A protein and the small-molecule ligand that binds it are described below.
Small molecule (SMILES): CC(=O)N[C@H]1[C@H]([C@H](O)[C@H](O)CO)O[C@@](O[C@H](CO)[C@@H](O)[C@@H]2O[C@@H](C(=O)O)C[C@H](O)[C@H]2NC(C)=O)(C(=O)O)C[C@@H]1O

Binding-site contacts:
Ligand atom O1A contacts residue THR276 of chain 42.C at 2.3 Å (h-bond).
Ligand atom C9 contacts residue GLN278 of chain 42.C at 3.1 Å.
Ligand atom O9 contacts residue GLN278 of chain 42.C at 3.9 Å.
Ligand atom C10 contacts residue ASN272 of chain 42.C at 3.9 Å.
Ligand atom C10 contacts residue PHE75 of chain 42.D at 4.1 Å (hydrophobic).
Ligand atom O1A contacts residue ASN272 of chain 42.C at 3.6 Å (h-bond).
Ligand atom C11 contacts residue THR276 of chain 42.C at 3.3 Å.
Ligand atom O9 contacts residue LYS68 of chain 42.C at 2.9 Å (salt-bridge).
Ligand atom C11 contacts residue PHE65 of chain 42.C at 3.4 Å (hydrophobic).
Ligand atom O10 contacts residue PHE75 of chain 42.D at 3.8 Å.
Ligand atom O8 contacts residue THR276 of chain 42.C at 3.6 Å.
Ligand atom C11 contacts residue PHE270 of chain 42.C at 3.8 Å (hydrophobic).
Ligand atom C6 contacts residue LYS68 of chain 42.C at 4.2 Å.
Ligand atom O1B contacts residue LYS68 of chain 42.C at 3.9 Å.
Ligand atom O1A contacts residue LYS68 of chain 42.C at 2.8 Å.
Ligand atom C9 contacts residue LYS68 of chain 42.C at 3.8 Å.
Ligand atom O1B contacts residue SER274 of chain 42.C at 2.9 Å (h-bond).
Ligand atom C11 contacts residue PHE75 of chain 42.D at 3.3 Å (hydrophobic).
Ligand atom C1 contacts residue ASN272 of chain 42.C at 4.1 Å.
Ligand atom C10 contacts residue GLN278 of chain 42.C at 4.0 Å.
Ligand atom C9 contacts residue LEU67 of chain 42.C at 4.1 Å (hydrophobic).
Ligand atom C7 contacts residue GLN278 of chain 42.C at 3.8 Å.
Ligand atom C1 contacts residue THR276 of chain 42.C at 3.2 Å.
Ligand atom C8 contacts residue GLN278 of chain 42.C at 3.6 Å.
Ligand atom C11 contacts residue GLN278 of chain 42.C at 3.5 Å.
Ligand atom N5 contacts residue ASN272 of chain 42.C at 3.2 Å (h-bond).
Ligand atom O9 contacts residue LEU67 of chain 42.C at 3.4 Å.
Ligand atom C11 contacts residue ASN272 of chain 42.C at 3.6 Å.
Ligand atom N5 contacts residue GLN278 of chain 42.C at 3.7 Å.
Ligand atom O8 contacts residue ASN272 of chain 42.C at 3.4 Å (h-bond).
Ligand atom C11 contacts residue SER274 of chain 42.C at 4.1 Å.
Ligand atom C1 contacts residue LYS68 of chain 42.C at 3.6 Å.
Ligand atom O8 contacts residue GLN278 of chain 42.C at 3.4 Å (h-bond).
Ligand atom C11 contacts residue HIS138 of chain 42.B at 3.1 Å.
Ligand atom C1 contacts residue SER274 of chain 42.C at 4.1 Å.
Ligand atom O1B contacts residue THR276 of chain 42.C at 3.5 Å (h-bond).
Ligand atom O8 contacts residue LYS68 of chain 42.C at 3.4 Å.
Ligand atom C5 contacts residue ASN272 of chain 42.C at 4.1 Å.
Ligand atom O7 contacts residue LEU62 of chain 42.C at 4.0 Å.
Ligand atom C6 contacts residue ASN272 of chain 42.C at 3.7 Å.

Sequence of chain 42.B:
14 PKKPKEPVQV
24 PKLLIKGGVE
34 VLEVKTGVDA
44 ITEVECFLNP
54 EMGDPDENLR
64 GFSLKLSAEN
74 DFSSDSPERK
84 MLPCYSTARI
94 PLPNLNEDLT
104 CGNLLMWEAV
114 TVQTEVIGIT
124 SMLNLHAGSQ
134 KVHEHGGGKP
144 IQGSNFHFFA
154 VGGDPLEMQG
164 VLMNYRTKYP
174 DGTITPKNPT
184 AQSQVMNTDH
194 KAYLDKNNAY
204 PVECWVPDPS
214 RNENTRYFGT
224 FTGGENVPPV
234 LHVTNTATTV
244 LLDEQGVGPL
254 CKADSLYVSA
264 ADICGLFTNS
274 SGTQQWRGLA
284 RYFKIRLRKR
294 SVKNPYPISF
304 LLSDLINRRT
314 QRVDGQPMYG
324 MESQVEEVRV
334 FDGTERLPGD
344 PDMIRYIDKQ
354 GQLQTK

Sequence of chain 42.C:
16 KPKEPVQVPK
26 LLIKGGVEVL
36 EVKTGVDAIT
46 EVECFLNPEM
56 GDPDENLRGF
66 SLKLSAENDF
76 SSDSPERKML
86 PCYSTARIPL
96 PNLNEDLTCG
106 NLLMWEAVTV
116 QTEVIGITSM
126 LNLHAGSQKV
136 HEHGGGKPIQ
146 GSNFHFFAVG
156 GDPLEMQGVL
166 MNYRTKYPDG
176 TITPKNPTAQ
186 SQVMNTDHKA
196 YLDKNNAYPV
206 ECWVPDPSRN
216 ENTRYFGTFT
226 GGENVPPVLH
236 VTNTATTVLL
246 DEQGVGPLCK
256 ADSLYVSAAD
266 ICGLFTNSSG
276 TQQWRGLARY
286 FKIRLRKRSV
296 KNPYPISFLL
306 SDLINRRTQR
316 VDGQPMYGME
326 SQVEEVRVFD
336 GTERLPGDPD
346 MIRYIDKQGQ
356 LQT

Sequence of chain 42.D:
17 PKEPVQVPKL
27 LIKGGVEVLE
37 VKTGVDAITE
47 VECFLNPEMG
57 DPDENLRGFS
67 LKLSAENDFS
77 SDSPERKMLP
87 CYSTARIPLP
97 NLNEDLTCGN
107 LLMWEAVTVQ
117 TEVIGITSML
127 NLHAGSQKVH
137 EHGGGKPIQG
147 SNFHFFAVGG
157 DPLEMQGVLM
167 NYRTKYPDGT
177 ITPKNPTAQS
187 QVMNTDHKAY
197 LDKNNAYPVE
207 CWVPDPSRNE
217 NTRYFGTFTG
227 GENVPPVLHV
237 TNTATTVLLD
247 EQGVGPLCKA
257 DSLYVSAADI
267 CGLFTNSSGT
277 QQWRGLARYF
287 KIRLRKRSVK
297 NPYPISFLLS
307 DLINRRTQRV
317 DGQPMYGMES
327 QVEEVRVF